A protein and the small-molecule ligand that binds it are described below.
Small molecule (SMILES): Cc1cn([C@H]2C[C@H](O)[C@@H](CO[P](=O)(O)O[P](=O)(O)O[C@H]3O[C@H](C)[C@@H](O)[C@H](N)[C@H]3O)O2)c(=O)[nH]c1=O

Binding-site contacts:
Ligand atom C6Q contacts residue PHE83 of chain 1.A at 3.5 Å (hydrophobic).
Ligand atom O3' contacts residue TYR112 of chain 1.A at 3.3 Å.
Ligand atom C4 contacts residue TYR228 of chain 1.A at 3.7 Å (hydrophobic).
Ligand atom O2B contacts residue TYR112 of chain 1.A at 3.8 Å.
Ligand atom O3' contacts residue SER114 of chain 1.A at 3.2 Å (h-bond).
Ligand atom C4 contacts residue GLN229 of chain 1.A at 3.7 Å.
Ligand atom O1B contacts residue MET111 of chain 1.A at 3.4 Å.
Ligand atom O4Q contacts residue GLU82 of chain 1.A at 3.1 Å.
Ligand atom O2 contacts residue PHE225 of chain 1.A at 3.5 Å.
Ligand atom N3Q contacts residue HIS101 of chain 1.A at 3.5 Å (h-bond).
Ligand atom C2Q contacts residue GLY110 of chain 1.A at 3.3 Å.
Ligand atom N3 contacts residue GLN229 of chain 1.A at 2.9 Å (h-bond).
Ligand atom O2Q contacts residue GLY110 of chain 1.A at 2.8 Å (h-bond).
Ligand atom N3 contacts residue TYR228 of chain 1.A at 3.5 Å.
Ligand atom O2 contacts residue GLN229 of chain 1.A at 3.1 Å (h-bond).
Ligand atom C2 contacts residue TYR228 of chain 1.A at 3.8 Å (hydrophobic).
Ligand atom N3 contacts residue TYR202 of chain 1.A at 3.2 Å.
Ligand atom O4 contacts residue TYR202 of chain 1.A at 3.2 Å.
Ligand atom O1B contacts residue TYR112 of chain 1.A at 3.1 Å (h-bond).
Ligand atom C2' contacts residue TYR202 of chain 1.A at 3.5 Å (hydrophobic).
Ligand atom N1 contacts residue TYR202 of chain 1.A at 3.8 Å.
Ligand atom O4' contacts residue PHE225 of chain 1.A at 3.4 Å.
Ligand atom O5Q contacts residue MET111 of chain 1.A at 3.4 Å.
Ligand atom C5' contacts residue TYR159 of chain 1.A at 3.6 Å (hydrophobic).
Ligand atom C4 contacts residue TYR202 of chain 1.A at 3.4 Å (hydrophobic).
Ligand atom O4Q contacts residue PHE83 of chain 1.A at 2.7 Å (h-bond).
Ligand atom C2 contacts residue TYR202 of chain 1.A at 3.4 Å (hydrophobic).
Ligand atom O3' contacts residue THR113 of chain 1.A at 3.4 Å (h-bond).
Ligand atom C1Q contacts residue MET111 of chain 1.A at 3.4 Å (hydrophobic).
Ligand atom C3Q contacts residue GLU82 of chain 1.A at 3.6 Å.
Ligand atom O2 contacts residue TYR202 of chain 1.A at 3.5 Å.
Ligand atom O4 contacts residue TYR228 of chain 1.A at 3.7 Å.
Ligand atom O4 contacts residue GLN229 of chain 1.A at 3.6 Å.
Ligand atom C6Q contacts residue GLU82 of chain 1.A at 3.8 Å.
Ligand atom PB contacts residue TYR112 of chain 1.A at 3.8 Å.
Ligand atom C3' contacts residue TYR112 of chain 1.A at 3.8 Å (hydrophobic).
Ligand atom O1A contacts residue LYS15 of chain 1.A at 2.7 Å (salt-bridge).
Ligand atom O2Q contacts residue THR113 of chain 1.A at 3.8 Å.
Ligand atom C2 contacts residue GLN229 of chain 1.A at 3.7 Å.
Ligand atom C4Q contacts residue PHE83 of chain 1.A at 3.5 Å (hydrophobic).

Sequence of chain 1.A:
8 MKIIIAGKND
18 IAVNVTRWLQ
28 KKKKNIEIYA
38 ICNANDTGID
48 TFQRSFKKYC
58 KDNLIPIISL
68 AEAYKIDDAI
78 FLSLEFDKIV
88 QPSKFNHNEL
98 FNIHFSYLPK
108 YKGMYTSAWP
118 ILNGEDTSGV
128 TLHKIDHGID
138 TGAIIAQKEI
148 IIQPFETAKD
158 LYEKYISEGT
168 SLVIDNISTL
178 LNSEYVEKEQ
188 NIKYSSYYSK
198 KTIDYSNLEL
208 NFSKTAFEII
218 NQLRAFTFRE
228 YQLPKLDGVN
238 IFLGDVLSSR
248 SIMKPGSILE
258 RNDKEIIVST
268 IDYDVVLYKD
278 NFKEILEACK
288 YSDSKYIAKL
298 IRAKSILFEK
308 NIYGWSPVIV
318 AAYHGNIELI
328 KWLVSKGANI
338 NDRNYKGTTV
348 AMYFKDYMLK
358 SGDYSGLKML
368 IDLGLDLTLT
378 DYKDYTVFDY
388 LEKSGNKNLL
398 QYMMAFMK